Binding-site contacts:
Ligand atom O contacts residue TRP324 of chain 1.E at 3.1 Å.
Ligand atom N contacts residue TRP324 of chain 1.E at 3.3 Å (h-bond).
Ligand atom NH1 contacts residue ASP41 of chain 1.E at 2.9 Å (salt-bridge).
Ligand atom C contacts residue TYR332 of chain 1.E at 3.6 Å (hydrophobic).
Ligand atom N contacts residue PHE329 of chain 1.E at 3.3 Å.
Ligand atom C contacts residue ARG312 of chain 1.E at 3.5 Å.
Ligand atom CD2 contacts residue MET189 of chain 1.E at 3.8 Å (hydrophobic).
Ligand atom OXT contacts residue ARG313 of chain 1.E at 3.6 Å.
Ligand atom O contacts residue PHE329 of chain 1.E at 3.5 Å.
Ligand atom CB contacts residue TYR332 of chain 1.E at 3.5 Å (hydrophobic).
Ligand atom CG contacts residue TRP324 of chain 1.E at 3.5 Å (hydrophobic).
Ligand atom O contacts residue THR211 of chain 1.E at 3.5 Å.
Ligand atom CB contacts residue ARG198 of chain 1.E at 3.4 Å.
Ligand atom OH contacts residue VAL42 of chain 1.E at 3.3 Å.
Ligand atom O contacts residue CYS210 of chain 1.E at 3.4 Å (h-bond).
Ligand atom N contacts residue PHE329 of chain 1.E at 3.7 Å.
Ligand atom CA contacts residue PHE329 of chain 1.E at 3.7 Å (hydrophobic).
Ligand atom NH1 contacts residue PHE329 of chain 1.E at 3.8 Å.
Ligand atom O contacts residue TYR332 of chain 1.E at 2.5 Å (h-bond).
Ligand atom N contacts residue TYR131 of chain 1.E at 3.7 Å.
Ligand atom C contacts residue PHE329 of chain 1.E at 3.3 Å (hydrophobic).
Ligand atom CB contacts residue PHE329 of chain 1.E at 3.6 Å (hydrophobic).
Ligand atom CD1 contacts residue PHE316 of chain 1.E at 3.7 Å (hydrophobic).
Ligand atom OXT contacts residue TYR332 of chain 1.E at 3.7 Å.
Ligand atom OXT contacts residue ARG312 of chain 1.E at 2.7 Å (salt-bridge).
Ligand atom CD2 contacts residue LEU40 of chain 1.E at 3.8 Å (hydrophobic).
Ligand atom CD1 contacts residue ILE223 of chain 1.E at 3.6 Å (hydrophobic).
Ligand atom O contacts residue TYR131 of chain 1.E at 3.4 Å (h-bond).
Ligand atom CD1 contacts residue ARG313 of chain 1.E at 3.8 Å.
Ligand atom CE2 contacts residue LEU40 of chain 1.E at 3.5 Å (hydrophobic).
Ligand atom CD contacts residue TRP324 of chain 1.E at 3.6 Å (hydrophobic).
Ligand atom CG contacts residue PHE329 of chain 1.E at 3.8 Å (hydrophobic).
Ligand atom O contacts residue PHE316 of chain 1.E at 3.0 Å.
Ligand atom NH2 contacts residue PHE329 of chain 1.E at 3.4 Å.
Ligand atom CG contacts residue TYR332 of chain 1.E at 3.6 Å (hydrophobic).
Ligand atom OH contacts residue LEU40 of chain 1.E at 2.8 Å (h-bond).
Ligand atom CG2 contacts residue PHE113 of chain 1.E at 3.7 Å (hydrophobic).
Ligand atom CD contacts residue TRP324 of chain 1.E at 3.4 Å (hydrophobic).
Ligand atom CZ contacts residue PHE329 of chain 1.E at 3.7 Å (hydrophobic).
Ligand atom CD contacts residue PHE329 of chain 1.E at 3.6 Å (hydrophobic).

A small-molecule ligand and the protein it binds are described below.
Small molecule (SMILES): CC[C@H](C)[C@H](NC(=O)[C@H](Cc1ccc(O)cc1)NC(=O)[C@@H]1CCCN1C(=O)[C@H](CCCN=C(N)N)NC(=O)[C@@H](N)CCCN=C(N)N)C(=O)N[C@@H](CC(C)C)C(=O)O

Sequence of chain 1.E:
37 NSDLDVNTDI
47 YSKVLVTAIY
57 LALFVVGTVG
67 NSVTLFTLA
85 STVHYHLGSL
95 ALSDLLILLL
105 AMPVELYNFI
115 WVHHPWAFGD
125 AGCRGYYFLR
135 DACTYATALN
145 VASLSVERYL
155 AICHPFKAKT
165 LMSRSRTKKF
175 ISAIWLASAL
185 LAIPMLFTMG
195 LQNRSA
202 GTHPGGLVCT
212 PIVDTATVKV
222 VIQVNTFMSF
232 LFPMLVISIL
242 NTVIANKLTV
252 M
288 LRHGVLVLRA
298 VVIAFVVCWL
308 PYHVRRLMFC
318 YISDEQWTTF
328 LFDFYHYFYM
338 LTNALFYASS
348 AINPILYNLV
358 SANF